Sequence of chain 1.A:
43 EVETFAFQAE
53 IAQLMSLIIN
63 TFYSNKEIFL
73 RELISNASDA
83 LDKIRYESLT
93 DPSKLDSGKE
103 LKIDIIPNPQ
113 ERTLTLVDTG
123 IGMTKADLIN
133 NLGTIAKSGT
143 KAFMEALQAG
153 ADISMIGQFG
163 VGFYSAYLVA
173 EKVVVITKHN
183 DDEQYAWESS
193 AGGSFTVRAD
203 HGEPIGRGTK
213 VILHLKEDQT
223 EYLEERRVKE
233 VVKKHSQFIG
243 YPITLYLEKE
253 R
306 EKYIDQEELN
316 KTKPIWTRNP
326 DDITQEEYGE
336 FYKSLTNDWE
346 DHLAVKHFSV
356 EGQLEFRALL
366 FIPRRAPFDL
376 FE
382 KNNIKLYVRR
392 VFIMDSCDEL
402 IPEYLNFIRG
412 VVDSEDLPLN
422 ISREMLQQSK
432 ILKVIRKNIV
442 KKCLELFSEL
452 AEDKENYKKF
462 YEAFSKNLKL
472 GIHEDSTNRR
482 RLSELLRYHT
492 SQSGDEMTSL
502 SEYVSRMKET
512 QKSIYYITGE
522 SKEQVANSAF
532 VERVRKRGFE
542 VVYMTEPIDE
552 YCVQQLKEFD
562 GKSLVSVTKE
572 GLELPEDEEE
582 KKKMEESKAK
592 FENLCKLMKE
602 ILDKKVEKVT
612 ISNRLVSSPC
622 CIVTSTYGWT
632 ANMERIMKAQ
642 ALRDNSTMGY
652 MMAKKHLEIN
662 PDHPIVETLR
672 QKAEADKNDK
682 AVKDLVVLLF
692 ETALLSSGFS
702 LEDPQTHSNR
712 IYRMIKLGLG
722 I

The protein below binds the small molecule below.
Small molecule (SMILES): Nc1ncnc2c1ncn2[C@@H]1O[C@H](CO[P](=O)(O)O[P](=O)(O)NP(=O)(O)O)[C@@H](O)[C@H]1O

Binding-site contacts:
Ligand atom O1B contacts residue GLY162 of chain 1.A at 3.3 Å (h-bond).
Ligand atom N7 contacts residue ASN78 of chain 1.A at 3.6 Å.
Ligand atom O3G contacts residue ARG424 of chain 1.A at 3.2 Å (salt-bridge).
Ligand atom N3B contacts residue MG1 of chain 1.D at 2.1 Å.
Ligand atom C6 contacts residue THR211 of chain 1.A at 3.1 Å.
Ligand atom O3' contacts residue THR142 of chain 1.A at 2.6 Å (h-bond).
Ligand atom O1G contacts residue ARG424 of chain 1.A at 2.9 Å (salt-bridge).
Ligand atom O2' contacts residue LYS85 of chain 1.A at 3.6 Å (salt-bridge).
Ligand atom O2A contacts residue MG1 of chain 1.D at 2.6 Å.
Ligand atom O3' contacts residue GLY141 of chain 1.A at 2.7 Å (h-bond).
Ligand atom PB contacts residue MG1 of chain 1.D at 3.5 Å.
Ligand atom O1A contacts residue GLY164 of chain 1.A at 3.0 Å (h-bond).
Ligand atom O3G contacts residue GLU74 of chain 1.A at 3.4 Å (salt-bridge).
Ligand atom O1G contacts residue GLY159 of chain 1.A at 3.2 Å.
Ligand atom O2B contacts residue THR142 of chain 1.A at 3.6 Å (h-bond).
Ligand atom N3B contacts residue GLY159 of chain 1.A at 3.6 Å.
Ligand atom O1G contacts residue GLY162 of chain 1.A at 3.6 Å.
Ligand atom O1B contacts residue SER140 of chain 1.A at 2.4 Å (h-bond).
Ligand atom O3G contacts residue MG1 of chain 1.D at 2.9 Å.
Ligand atom C4 contacts residue MET125 of chain 1.A at 3.5 Å (hydrophobic).
Ligand atom N3 contacts residue MET125 of chain 1.A at 3.3 Å.
Ligand atom N6 contacts residue ASP120 of chain 1.A at 3.0 Å (salt-bridge).
Ligand atom PG contacts residue MG1 of chain 1.D at 3.1 Å.
Ligand atom O1A contacts residue PHE165 of chain 1.A at 2.5 Å (h-bond).
Ligand atom O3A contacts residue GLY162 of chain 1.A at 3.5 Å.
Ligand atom O2' contacts residue ASN133 of chain 1.A at 3.2 Å (h-bond).
Ligand atom N1 contacts residue ALA82 of chain 1.A at 3.2 Å.
Ligand atom N9 contacts residue MET125 of chain 1.A at 3.6 Å (h-bond).
Ligand atom PG contacts residue ARG424 of chain 1.A at 3.6 Å.
Ligand atom O2G contacts residue GLY164 of chain 1.A at 2.8 Å (h-bond).
Ligand atom PB contacts residue SER140 of chain 1.A at 3.6 Å.
Ligand atom N6 contacts residue THR211 of chain 1.A at 2.3 Å (h-bond).
Ligand atom O3' contacts residue SER140 of chain 1.A at 3.6 Å.
Ligand atom O2A contacts residue ASN78 of chain 1.A at 2.6 Å (h-bond).
Ligand atom O1G contacts residue GLN160 of chain 1.A at 2.5 Å (h-bond).
Ligand atom O2G contacts residue VAL163 of chain 1.A at 3.0 Å (h-bond).
Ligand atom N1 contacts residue THR211 of chain 1.A at 3.2 Å (h-bond).
Ligand atom O2G contacts residue GLY162 of chain 1.A at 2.8 Å (h-bond).
Ligand atom O1G contacts residue PHE161 of chain 1.A at 2.6 Å (h-bond).
Ligand atom C1' contacts residue MET125 of chain 1.A at 3.6 Å (hydrophobic).